Sequence of chain 6.C:
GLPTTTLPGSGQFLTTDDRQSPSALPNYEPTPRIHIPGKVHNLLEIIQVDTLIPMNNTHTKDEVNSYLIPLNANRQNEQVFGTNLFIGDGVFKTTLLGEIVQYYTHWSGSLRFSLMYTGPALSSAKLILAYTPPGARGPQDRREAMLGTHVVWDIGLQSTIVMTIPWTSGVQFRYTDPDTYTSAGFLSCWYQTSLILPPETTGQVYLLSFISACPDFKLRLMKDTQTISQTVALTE

This protein binds this small molecule.
Small molecule (SMILES): Cc1cc(CCCCCOc2ccc(C3=NCCO3)cc2)on1

Binding-site contacts:
Ligand atom C5A contacts residue PHE186 of chain 6.A at 3.5 Å (hydrophobic).
Ligand atom C5C contacts residue VAL191 of chain 6.A at 3.8 Å (hydrophobic).
Ligand atom C4B contacts residue PHE186 of chain 6.A at 3.6 Å (hydrophobic).
Ligand atom O1B contacts residue ILE104 of chain 6.A at 3.9 Å.
Ligand atom C5B contacts residue MET224 of chain 6.A at 3.8 Å (hydrophobic).
Ligand atom C5B contacts residue TYR128 of chain 6.A at 4.0 Å (hydrophobic).
Ligand atom C1B contacts residue TYR128 of chain 6.A at 3.6 Å (hydrophobic).
Ligand atom C6B contacts residue TYR128 of chain 6.A at 3.3 Å (hydrophobic).
Ligand atom C1C contacts residue TYR128 of chain 6.A at 3.9 Å (hydrophobic).
Ligand atom C4 contacts residue LEU106 of chain 6.A at 3.5 Å (hydrophobic).
Ligand atom C1B contacts residue ILE104 of chain 6.A at 4.0 Å (hydrophobic).
Ligand atom C5A contacts residue ALA150 of chain 6.A at 4.0 Å (hydrophobic).
Ligand atom C6B contacts residue ILE104 of chain 6.A at 3.6 Å (hydrophobic).
Ligand atom C2C contacts residue TYR197 of chain 6.A at 3.7 Å (hydrophobic).
Ligand atom C3B contacts residue TYR152 of chain 6.A at 3.7 Å (hydrophobic).
Ligand atom C3B contacts residue VAL188 of chain 6.A at 3.8 Å (hydrophobic).
Ligand atom C4C contacts residue VAL188 of chain 6.A at 3.7 Å (hydrophobic).
Ligand atom N3A contacts residue PHE186 of chain 6.A at 4.0 Å.
Ligand atom O1A contacts residue PHE186 of chain 6.A at 3.0 Å.
Ligand atom N3A contacts residue ALA24 of chain 6.C at 3.8 Å.
Ligand atom C5B contacts residue PHE186 of chain 6.A at 3.9 Å (hydrophobic).
Ligand atom N3A contacts residue PRO174 of chain 6.A at 3.7 Å.
Ligand atom C5A contacts residue VAL176 of chain 6.A at 3.6 Å (hydrophobic).
Ligand atom C3C contacts residue TYR128 of chain 6.A at 3.4 Å (hydrophobic).
Ligand atom C1C contacts residue LEU106 of chain 6.A at 4.0 Å (hydrophobic).
Ligand atom O1 contacts residue MET221 of chain 6.A at 2.5 Å (h-bond).
Ligand atom C2C contacts residue MET221 of chain 6.A at 4.0 Å (hydrophobic).
Ligand atom C4C contacts residue VAL191 of chain 6.A at 3.0 Å (hydrophobic).
Ligand atom O1B contacts residue TYR128 of chain 6.A at 3.4 Å (h-bond).
Ligand atom C4A contacts residue PRO174 of chain 6.A at 3.1 Å (hydrophobic).
Ligand atom C5C contacts residue VAL188 of chain 6.A at 4.1 Å (hydrophobic).
Ligand atom C1C contacts residue MET221 of chain 6.A at 4.0 Å (hydrophobic).
Ligand atom C2A contacts residue TYR152 of chain 6.A at 3.6 Å (hydrophobic).
Ligand atom N2 contacts residue MET221 of chain 6.A at 3.3 Å (h-bond).
Ligand atom C2B contacts residue VAL188 of chain 6.A at 3.5 Å (hydrophobic).
Ligand atom C2A contacts residue PHE186 of chain 6.A at 3.3 Å (hydrophobic).
Ligand atom C4B contacts residue TYR152 of chain 6.A at 3.8 Å (hydrophobic).
Ligand atom C1B contacts residue VAL188 of chain 6.A at 3.8 Å (hydrophobic).
Ligand atom C5 contacts residue MET221 of chain 6.A at 3.6 Å (hydrophobic).
Ligand atom N3A contacts residue TYR152 of chain 6.A at 3.5 Å.

Sequence of chain 6.A:
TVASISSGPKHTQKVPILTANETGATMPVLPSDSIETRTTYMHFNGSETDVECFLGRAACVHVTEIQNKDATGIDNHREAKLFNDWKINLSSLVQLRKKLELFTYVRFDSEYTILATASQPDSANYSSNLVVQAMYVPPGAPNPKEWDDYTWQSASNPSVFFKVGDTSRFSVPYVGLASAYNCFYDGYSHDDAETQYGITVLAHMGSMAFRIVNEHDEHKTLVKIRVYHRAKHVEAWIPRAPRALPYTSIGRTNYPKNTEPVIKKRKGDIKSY